Sequence of chain 1.B:
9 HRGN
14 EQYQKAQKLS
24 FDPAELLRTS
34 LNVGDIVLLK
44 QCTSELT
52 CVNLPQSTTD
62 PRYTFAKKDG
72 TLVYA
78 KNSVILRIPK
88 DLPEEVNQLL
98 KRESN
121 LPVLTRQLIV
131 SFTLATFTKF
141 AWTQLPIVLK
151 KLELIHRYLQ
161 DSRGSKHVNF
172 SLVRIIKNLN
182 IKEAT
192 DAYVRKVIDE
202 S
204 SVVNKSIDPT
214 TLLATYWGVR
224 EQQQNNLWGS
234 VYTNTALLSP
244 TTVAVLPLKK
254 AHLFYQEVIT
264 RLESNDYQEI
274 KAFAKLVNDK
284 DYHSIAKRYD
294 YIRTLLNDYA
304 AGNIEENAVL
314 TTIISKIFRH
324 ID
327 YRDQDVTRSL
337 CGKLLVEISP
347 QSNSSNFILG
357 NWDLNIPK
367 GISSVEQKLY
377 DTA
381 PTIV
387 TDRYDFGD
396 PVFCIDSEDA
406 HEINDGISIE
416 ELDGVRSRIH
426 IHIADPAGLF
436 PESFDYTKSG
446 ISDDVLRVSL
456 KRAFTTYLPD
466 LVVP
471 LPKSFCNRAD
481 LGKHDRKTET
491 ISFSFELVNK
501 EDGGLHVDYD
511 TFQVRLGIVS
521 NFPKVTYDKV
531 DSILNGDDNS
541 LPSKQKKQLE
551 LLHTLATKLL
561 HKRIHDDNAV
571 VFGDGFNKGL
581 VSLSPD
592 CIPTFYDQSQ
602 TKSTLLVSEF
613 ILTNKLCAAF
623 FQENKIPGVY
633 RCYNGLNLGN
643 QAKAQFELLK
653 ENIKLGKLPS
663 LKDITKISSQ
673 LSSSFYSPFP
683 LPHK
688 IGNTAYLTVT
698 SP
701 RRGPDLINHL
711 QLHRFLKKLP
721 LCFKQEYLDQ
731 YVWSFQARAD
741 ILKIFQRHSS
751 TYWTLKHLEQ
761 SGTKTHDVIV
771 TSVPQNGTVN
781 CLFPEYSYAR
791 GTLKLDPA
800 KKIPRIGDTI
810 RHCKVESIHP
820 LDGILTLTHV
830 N

A small-molecule ligand and the protein it binds are described below.
Small molecule (SMILES): Nc1ccn([C@@H]2O[C@H](COP(=O)=O)[C@@H](O[P](=O)(O)OC[C@H]3O[C@@H](n4cnc5c(N)ncnc54)[C@H](O)[C@@H]3O[P](=O)(O)OC[C@H]3O[C@@H](n4ccc(N)nc4=O)[C@H](O)[C@@H]3O[P](=O)(O)OC[C@H]3O[C@@H](n4ccc(=O)[nH]c4=O)[C@H](O)[C@@H]3O[P](=O)(O)OC[C@H]3O[C@@H](n4cnc5c(=O)nc(N)[nH]c54)[C@H](O)[C@@H]3O[P](=O)(O)OC[C@H]3O[C@@H](n4cnc5c(N)ncnc54)[C@H](O)[C@@H]3O)[C@H]2O)c(=O)n1

Binding-site contacts:
Ligand atom O2' contacts residue MSE687 of chain 1.B at 3.1 Å.
Ligand atom N7 contacts residue ARG701 of chain 1.B at 3.0 Å (salt-bridge).
Ligand atom O5' contacts residue ARG701 of chain 1.B at 3.3 Å (salt-bridge).
Ligand atom OP1 contacts residue ASN409 of chain 1.B at 3.0 Å (h-bond).
Ligand atom OP1 contacts residue THR697 of chain 1.B at 2.9 Å (h-bond).
Ligand atom N3 contacts residue PHE572 of chain 1.B at 3.1 Å.
Ligand atom OP1 contacts residue SER676 of chain 1.B at 3.4 Å (h-bond).
Ligand atom O2' contacts residue ALA405 of chain 1.B at 3.2 Å.
Ligand atom OP1 contacts residue HIS685 of chain 1.B at 2.8 Å (h-bond).
Ligand atom OP2 contacts residue ARG633 of chain 1.B at 3.4 Å (salt-bridge).
Ligand atom C1' contacts residue TYR527 of chain 1.B at 3.2 Å (hydrophobic).
Ligand atom OP1 contacts residue TYR693 of chain 1.B at 2.6 Å (h-bond).
Ligand atom OP2 contacts residue THR238 of chain 1.B at 3.1 Å.
Ligand atom O3' contacts residue SER674 of chain 1.B at 3.5 Å (h-bond).
Ligand atom O2' contacts residue TYR527 of chain 1.B at 2.9 Å (h-bond).
Ligand atom OP1 contacts residue MG1 of chain 1.F at 3.0 Å.
Ligand atom O3' contacts residue MSE612 of chain 1.B at 3.3 Å.
Ligand atom C5' contacts residue SER674 of chain 1.B at 3.4 Å.
Ligand atom OP1 contacts residue SER676 of chain 1.B at 2.7 Å (h-bond).
Ligand atom C2 contacts residue PHE572 of chain 1.B at 3.3 Å (hydrophobic).
Ligand atom P contacts residue SER676 of chain 1.B at 3.3 Å.
Ligand atom OP1 contacts residue ARG633 of chain 1.B at 3.4 Å (salt-bridge).
Ligand atom O3' contacts residue SER676 of chain 1.B at 3.0 Å (h-bond).
Ligand atom C4 contacts residue PHE572 of chain 1.B at 3.3 Å (hydrophobic).
Ligand atom C5' contacts residue GLU407 of chain 1.B at 3.0 Å.
Ligand atom O4' contacts residue TYR527 of chain 1.B at 3.1 Å (h-bond).
Ligand atom OP1 contacts residue ASP410 of chain 1.B at 3.3 Å (salt-bridge).
Ligand atom OP2 contacts residue ARG701 of chain 1.B at 3.0 Å (salt-bridge).
Ligand atom O3' contacts residue GLU407 of chain 1.B at 2.5 Å (salt-bridge).
Ligand atom OP1 contacts residue ARG633 of chain 1.B at 2.6 Å (salt-bridge).
Ligand atom O3' contacts residue HIS406 of chain 1.B at 2.6 Å (h-bond).
Ligand atom O4' contacts residue MSE687 of chain 1.B at 3.1 Å.
Ligand atom N4 contacts residue ARG790 of chain 1.B at 2.9 Å (salt-bridge).
Ligand atom N6 contacts residue ASN577 of chain 1.B at 2.6 Å (h-bond).
Ligand atom O2' contacts residue ASP401 of chain 1.B at 2.9 Å (salt-bridge).
Ligand atom C4' contacts residue SER674 of chain 1.B at 3.0 Å.
Ligand atom OP2 contacts residue ARG701 of chain 1.B at 2.7 Å (salt-bridge).
Ligand atom O2' contacts residue HIS406 of chain 1.B at 3.0 Å (h-bond).
Ligand atom O3' contacts residue MG1 of chain 1.F at 2.9 Å.
Ligand atom OP2 contacts residue ARG702 of chain 1.B at 3.3 Å (salt-bridge).